A protein and the small-molecule ligand that binds it are described below.
Small molecule (SMILES): [H]/N=C(\N)N/C(=N/[H])Nc1cc(OC)cc(OC)c1

Sequence of chain 1.A:
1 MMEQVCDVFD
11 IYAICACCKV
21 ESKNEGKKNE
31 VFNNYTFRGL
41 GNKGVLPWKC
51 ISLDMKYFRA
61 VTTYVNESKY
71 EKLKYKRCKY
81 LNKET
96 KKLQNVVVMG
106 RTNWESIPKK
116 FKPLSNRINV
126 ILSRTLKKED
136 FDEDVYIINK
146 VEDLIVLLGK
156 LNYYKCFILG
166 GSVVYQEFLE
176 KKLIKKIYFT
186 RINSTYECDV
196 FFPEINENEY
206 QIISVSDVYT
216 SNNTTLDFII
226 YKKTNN

Binding-site contacts:
Ligand atom C12 contacts residue ILE14 of chain 1.A at 3.9 Å (hydrophobic).
Ligand atom C3 contacts residue ASN108 of chain 1.A at 3.4 Å.
Ligand atom O9 contacts residue SER111 of chain 1.A at 3.9 Å.
Ligand atom N13 contacts residue ALA16 of chain 1.A at 3.9 Å.
Ligand atom C12 contacts residue NDP1 of chain 1.F at 3.3 Å.
Ligand atom C10 contacts residue NDP1 of chain 1.F at 2.8 Å.
Ligand atom N16 contacts residue PHE58 of chain 1.A at 3.8 Å.
Ligand atom N13 contacts residue NDP1 of chain 1.F at 3.3 Å (h-bond).
Ligand atom O9 contacts residue NDP1 of chain 1.F at 3.4 Å (h-bond).
Ligand atom C10 contacts residue LEU46 of chain 1.A at 3.2 Å (hydrophobic).
Ligand atom N13 contacts residue ILE14 of chain 1.A at 3.8 Å.
Ligand atom N16 contacts residue LEU164 of chain 1.A at 2.8 Å (h-bond).
Ligand atom N17 contacts residue THR185 of chain 1.A at 3.8 Å.
Ligand atom C8 contacts residue ILE112 of chain 1.A at 3.6 Å (hydrophobic).
Ligand atom N17 contacts residue ALA16 of chain 1.A at 3.8 Å.
Ligand atom O9 contacts residue ASN108 of chain 1.A at 3.3 Å (h-bond).
Ligand atom C14 contacts residue PHE58 of chain 1.A at 3.7 Å (hydrophobic).
Ligand atom C8 contacts residue LEU119 of chain 1.A at 3.4 Å (hydrophobic).
Ligand atom C14 contacts residue CYS15 of chain 1.A at 3.8 Å (hydrophobic).
Ligand atom N13 contacts residue PHE58 of chain 1.A at 3.6 Å.
Ligand atom N17 contacts residue PHE58 of chain 1.A at 4.0 Å.
Ligand atom C2 contacts residue ASN108 of chain 1.A at 3.2 Å.
Ligand atom N15 contacts residue ASP54 of chain 1.A at 2.8 Å (salt-bridge).
Ligand atom C8 contacts residue LEU164 of chain 1.A at 3.3 Å (hydrophobic).
Ligand atom C6 contacts residue PHE58 of chain 1.A at 3.9 Å (hydrophobic).
Ligand atom C12 contacts residue PHE58 of chain 1.A at 3.7 Å (hydrophobic).
Ligand atom N17 contacts residue CYS15 of chain 1.A at 3.4 Å (h-bond).
Ligand atom N11 contacts residue NDP1 of chain 1.F at 3.6 Å.
Ligand atom C14 contacts residue NDP1 of chain 1.F at 4.0 Å.
Ligand atom N17 contacts residue ILE14 of chain 1.A at 3.9 Å.
Ligand atom N15 contacts residue ALA16 of chain 1.A at 3.7 Å.
Ligand atom N13 contacts residue CYS15 of chain 1.A at 3.4 Å.
Ligand atom N16 contacts residue ILE14 of chain 1.A at 3.2 Å (h-bond).
Ligand atom C14 contacts residue ASP54 of chain 1.A at 3.7 Å.
Ligand atom C14 contacts residue ALA16 of chain 1.A at 3.8 Å (hydrophobic).
Ligand atom C4 contacts residue NDP1 of chain 1.F at 3.6 Å.
Ligand atom N16 contacts residue NDP1 of chain 1.F at 3.6 Å (h-bond).
Ligand atom N16 contacts residue TYR170 of chain 1.A at 3.4 Å (h-bond).
Ligand atom N17 contacts residue ASP54 of chain 1.A at 3.2 Å (salt-bridge).
Ligand atom O7 contacts residue ILE112 of chain 1.A at 3.6 Å.